This small molecule binds to this protein.
Small molecule (SMILES): C[n+]1cn([C@@H]2O[C@H](CO[P](=O)(O)O[P](=O)(O)OP(=O)(O)O)[C@@H](O)[C@H]2O)c2nc(N)[nH]c(=O)c21

Binding-site contacts:
Ligand atom C2 contacts residue TYR248 of chain 1.L at 3.7 Å (hydrophobic).
Ligand atom O3C contacts residue HIS37 of chain 1.L at 3.1 Å (h-bond).
Ligand atom C5 contacts residue TYR248 of chain 1.L at 3.5 Å (hydrophobic).
Ligand atom N2 contacts residue GLU250 of chain 1.L at 3.1 Å (salt-bridge).
Ligand atom C6 contacts residue TYR154 of chain 1.L at 3.8 Å (hydrophobic).
Ligand atom N1 contacts residue TYR248 of chain 1.L at 3.6 Å.
Ligand atom N3 contacts residue TYR248 of chain 1.L at 3.7 Å.
Ligand atom C2 contacts residue GLU250 of chain 1.L at 3.4 Å.
Ligand atom O2' contacts residue ALA40 of chain 1.L at 3.8 Å.
Ligand atom N7 contacts residue TYR248 of chain 1.L at 3.7 Å.
Ligand atom O3A contacts residue MG1 of chain 1.HB at 3.9 Å.
Ligand atom O3B contacts residue ARG41 of chain 1.L at 3.7 Å.
Ligand atom C2 contacts residue TYR154 of chain 1.L at 3.6 Å (hydrophobic).
Ligand atom O2A contacts residue TYR248 of chain 1.L at 3.6 Å.
Ligand atom O3C contacts residue ARG41 of chain 1.L at 3.1 Å (salt-bridge).
Ligand atom C6 contacts residue TYR248 of chain 1.L at 3.6 Å (hydrophobic).
Ligand atom O1C contacts residue MG1 of chain 1.HB at 2.2 Å.
Ligand atom PC contacts residue MG1 of chain 1.HB at 3.6 Å.
Ligand atom O1A contacts residue TYR248 of chain 1.L at 2.9 Å (h-bond).
Ligand atom O2' contacts residue ASP152 of chain 1.L at 3.8 Å.
Ligand atom CM7 contacts residue TYR248 of chain 1.L at 3.8 Å (hydrophobic).
Ligand atom O3' contacts residue ARG41 of chain 1.L at 3.8 Å.
Ligand atom O3A contacts residue ARG41 of chain 1.L at 3.4 Å (salt-bridge).
Ligand atom C6 contacts residue GLU250 of chain 1.L at 3.8 Å.
Ligand atom O2B contacts residue ARG70 of chain 1.L at 2.7 Å (salt-bridge).
Ligand atom O1B contacts residue MG1 of chain 1.HB at 2.8 Å.
Ligand atom PC contacts residue HIS37 of chain 1.L at 3.8 Å.
Ligand atom CM7 contacts residue SAH1 of chain 1.FB at 3.5 Å.
Ligand atom O4' contacts residue VAL243 of chain 1.L at 3.8 Å.
Ligand atom C2' contacts residue ASP152 of chain 1.L at 3.8 Å.
Ligand atom O2A contacts residue ARG92 of chain 1.L at 3.2 Å (salt-bridge).
Ligand atom O2' contacts residue TYR285 of chain 1.L at 3.0 Å (h-bond).
Ligand atom N1 contacts residue GLU250 of chain 1.L at 2.8 Å (salt-bridge).
Ligand atom N2 contacts residue PHE241 of chain 1.L at 3.8 Å.
Ligand atom C4 contacts residue TYR248 of chain 1.L at 3.6 Å (hydrophobic).
Ligand atom N1 contacts residue TYR154 of chain 1.L at 3.5 Å.
Ligand atom PA contacts residue TYR248 of chain 1.L at 3.6 Å.
Ligand atom O1C contacts residue HIS37 of chain 1.L at 3.4 Å (h-bond).
Ligand atom O3B contacts residue ARG70 of chain 1.L at 3.7 Å.
Ligand atom PB contacts residue MG1 of chain 1.HB at 3.7 Å.

Sequence of chain 1.A:
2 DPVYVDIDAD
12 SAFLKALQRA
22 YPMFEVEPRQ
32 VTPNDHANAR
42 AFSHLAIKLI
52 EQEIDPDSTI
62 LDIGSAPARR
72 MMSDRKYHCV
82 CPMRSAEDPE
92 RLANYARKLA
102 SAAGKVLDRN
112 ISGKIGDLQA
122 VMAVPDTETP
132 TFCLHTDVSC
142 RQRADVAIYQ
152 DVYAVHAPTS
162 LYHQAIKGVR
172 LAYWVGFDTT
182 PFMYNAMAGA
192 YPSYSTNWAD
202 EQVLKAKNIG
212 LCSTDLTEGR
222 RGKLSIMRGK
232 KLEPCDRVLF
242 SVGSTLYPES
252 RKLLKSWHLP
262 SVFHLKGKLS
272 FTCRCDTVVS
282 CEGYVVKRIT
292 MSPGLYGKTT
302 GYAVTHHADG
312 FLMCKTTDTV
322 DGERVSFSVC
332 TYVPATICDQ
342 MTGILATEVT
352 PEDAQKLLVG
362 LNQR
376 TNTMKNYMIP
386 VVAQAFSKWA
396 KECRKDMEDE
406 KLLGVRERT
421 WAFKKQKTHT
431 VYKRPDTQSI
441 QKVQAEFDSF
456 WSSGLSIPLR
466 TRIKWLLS

Sequence of chain 1.L:
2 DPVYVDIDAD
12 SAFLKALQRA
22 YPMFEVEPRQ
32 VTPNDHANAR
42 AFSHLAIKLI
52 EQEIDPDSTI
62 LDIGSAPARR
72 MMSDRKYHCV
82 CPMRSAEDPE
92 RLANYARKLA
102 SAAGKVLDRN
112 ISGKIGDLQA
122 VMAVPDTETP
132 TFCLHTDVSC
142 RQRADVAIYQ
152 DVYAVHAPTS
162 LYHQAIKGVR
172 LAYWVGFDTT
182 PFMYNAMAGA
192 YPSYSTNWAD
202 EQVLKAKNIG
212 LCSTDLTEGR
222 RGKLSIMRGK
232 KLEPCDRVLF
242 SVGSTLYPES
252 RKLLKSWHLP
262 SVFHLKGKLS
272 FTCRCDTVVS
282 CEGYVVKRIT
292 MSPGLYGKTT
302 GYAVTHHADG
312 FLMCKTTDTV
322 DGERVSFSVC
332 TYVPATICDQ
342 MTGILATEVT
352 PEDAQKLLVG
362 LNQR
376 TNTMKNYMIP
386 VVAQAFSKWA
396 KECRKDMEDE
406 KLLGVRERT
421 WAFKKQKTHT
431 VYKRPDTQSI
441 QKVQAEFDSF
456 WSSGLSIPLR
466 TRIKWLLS